This small molecule binds to this protein.
Small molecule (SMILES): CCOP(=O)(O)OC[C@H](O)CO

Sequence of chain 1.R:
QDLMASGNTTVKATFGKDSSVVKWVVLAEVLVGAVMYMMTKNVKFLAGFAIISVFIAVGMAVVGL

Binding-site contacts:
Ligand atom C2 contacts residue VAL32 of chain 1.FA at 3.9 Å (hydrophobic).
Ligand atom O2 contacts residue MET39 of chain 1.GA at 4.0 Å.
Ligand atom C1 contacts residue VAL43 of chain 1.R at 3.9 Å (hydrophobic).
Ligand atom C2 contacts residue VAL43 of chain 1.R at 3.4 Å (hydrophobic).
Ligand atom C3 contacts residue MET39 of chain 1.GA at 3.8 Å (hydrophobic).
Ligand atom O1 contacts residue LYS44 of chain 1.R at 3.4 Å.
Ligand atom P1 contacts residue LYS44 of chain 1.R at 4.1 Å.
Ligand atom P1 contacts residue VAL43 of chain 1.R at 4.4 Å.
Ligand atom C1 contacts residue MET36 of chain 1.FA at 4.5 Å (hydrophobic).
Ligand atom C3 contacts residue MET38 of chain 1.GA at 3.3 Å (hydrophobic).
Ligand atom O1 contacts residue VAL43 of chain 1.R at 3.0 Å (h-bond).
Ligand atom O5 contacts residue LYS44 of chain 1.R at 3.3 Å.
Ligand atom O4 contacts residue LYS44 of chain 1.R at 4.2 Å.
Ligand atom O3 contacts residue VAL32 of chain 1.FA at 3.4 Å.
Ligand atom O4 contacts residue MET38 of chain 1.GA at 3.8 Å.
Ligand atom C2 contacts residue LYS44 of chain 1.R at 4.4 Å.
Ligand atom O3 contacts residue MET38 of chain 1.GA at 2.9 Å (h-bond).
Ligand atom O5 contacts residue MET39 of chain 1.GA at 3.3 Å (h-bond).
Ligand atom O2 contacts residue LYS44 of chain 1.R at 3.4 Å.
Ligand atom O2 contacts residue MET38 of chain 1.GA at 3.5 Å (h-bond).
Ligand atom C4 contacts residue MET39 of chain 1.GA at 3.9 Å (hydrophobic).
Ligand atom P1 contacts residue MET38 of chain 1.GA at 3.8 Å.
Ligand atom C1 contacts residue VAL32 of chain 1.FA at 4.0 Å (hydrophobic).

Sequence of chain 1.FA:
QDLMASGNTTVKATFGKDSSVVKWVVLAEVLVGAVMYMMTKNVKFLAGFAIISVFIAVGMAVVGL

Sequence of chain 1.GA:
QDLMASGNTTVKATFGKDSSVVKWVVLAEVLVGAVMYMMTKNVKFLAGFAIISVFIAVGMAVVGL